Sequence of chain 2.B:
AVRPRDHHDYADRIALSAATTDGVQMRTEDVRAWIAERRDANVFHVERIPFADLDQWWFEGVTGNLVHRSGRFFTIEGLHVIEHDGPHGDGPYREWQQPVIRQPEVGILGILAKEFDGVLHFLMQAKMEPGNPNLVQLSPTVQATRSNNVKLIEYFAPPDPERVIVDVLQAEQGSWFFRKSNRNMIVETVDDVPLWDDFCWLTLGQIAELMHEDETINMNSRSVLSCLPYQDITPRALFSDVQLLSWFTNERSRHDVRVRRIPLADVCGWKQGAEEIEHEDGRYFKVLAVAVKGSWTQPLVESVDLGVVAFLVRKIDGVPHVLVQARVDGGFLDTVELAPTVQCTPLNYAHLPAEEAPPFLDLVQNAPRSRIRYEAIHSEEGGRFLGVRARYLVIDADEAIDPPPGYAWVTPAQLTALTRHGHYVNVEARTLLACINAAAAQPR

Binding-site contacts:
Ligand atom O2 contacts residue SER193 of chain 2.B at 3.5 Å (h-bond).
Ligand atom OPP contacts residue ASN372 of chain 2.B at 3.5 Å (h-bond).
Ligand atom C21 contacts residue TRP106 of chain 2.B at 3.4 Å (hydrophobic).
Ligand atom O4P contacts residue TYR373 of chain 2.B at 2.7 Å (h-bond).
Ligand atom C5' contacts residue TYR373 of chain 2.B at 3.5 Å (hydrophobic).
Ligand atom O4' contacts residue TYR302 of chain 2.B at 3.3 Å.
Ligand atom C6 contacts residue CYS368 of chain 2.B at 3.5 Å (hydrophobic).
Ligand atom O3 contacts residue SER193 of chain 2.B at 2.6 Å (h-bond).
Ligand atom C5A contacts residue GLN108 of chain 2.B at 3.6 Å.
Ligand atom O2P contacts residue ARG351 of chain 2.B at 3.6 Å (salt-bridge).
Ligand atom C41 contacts residue TRP106 of chain 2.B at 3.4 Å (hydrophobic).
Ligand atom O1P contacts residue SER193 of chain 2.B at 3.5 Å.
Ligand atom C41 contacts residue TYR302 of chain 2.B at 3.4 Å (hydrophobic).
Ligand atom O41 contacts residue TYR302 of chain 2.B at 3.6 Å.
Ligand atom C21 contacts residue TYR302 of chain 2.B at 3.5 Å (hydrophobic).
Ligand atom O21 contacts residue TRP106 of chain 2.B at 3.3 Å.
Ligand atom O5 contacts residue CYS368 of chain 2.B at 3.3 Å.
Ligand atom C3 contacts residue TRP194 of chain 2.B at 3.5 Å (hydrophobic).
Ligand atom O4 contacts residue TRP194 of chain 2.B at 3.2 Å.
Ligand atom O41 contacts residue GLN107 of chain 2.B at 3.4 Å (h-bond).
Ligand atom O3P contacts residue CYS368 of chain 2.B at 3.5 Å.
Ligand atom C2 contacts residue SER193 of chain 2.B at 3.6 Å.
Ligand atom O3P contacts residue THR369 of chain 2.B at 2.8 Å (h-bond).
Ligand atom N11 contacts residue TYR302 of chain 2.B at 3.5 Å.
Ligand atom C5A contacts residue TYR302 of chain 2.B at 3.5 Å (hydrophobic).
Ligand atom O3P contacts residue TYR373 of chain 2.B at 3.6 Å.
Ligand atom O2 contacts residue GLN367 of chain 2.B at 3.0 Å (h-bond).
Ligand atom C61 contacts residue TYR302 of chain 2.B at 3.5 Å (hydrophobic).
Ligand atom C6 contacts residue VAL333 of chain 2.B at 3.5 Å (hydrophobic).
Ligand atom O41 contacts residue TRP288 of chain 2.B at 3.1 Å (h-bond).
Ligand atom O1 contacts residue ARG351 of chain 2.B at 3.0 Å (salt-bridge).
Ligand atom N31 contacts residue TYR302 of chain 2.B at 3.4 Å.
Ligand atom O21 contacts residue TYR302 of chain 2.B at 3.5 Å (h-bond).
Ligand atom O3 contacts residue TRP194 of chain 2.B at 3.1 Å.
Ligand atom O3' contacts residue ARG104 of chain 2.B at 3.0 Å (salt-bridge).
Ligand atom N31 contacts residue TRP106 of chain 2.B at 3.4 Å.
Ligand atom O4P contacts residue ARG351 of chain 2.B at 3.2 Å (salt-bridge).
Ligand atom C51 contacts residue TRP106 of chain 2.B at 3.6 Å (hydrophobic).
Ligand atom C51 contacts residue TYR302 of chain 2.B at 3.5 Å (hydrophobic).
Ligand atom O3P contacts residue ASN372 of chain 2.B at 2.9 Å (h-bond).

This protein binds this small molecule.
Small molecule (SMILES): Cc1cn([C@H]2C[C@H](O)[C@@H](CO[P](=O)(O)O[P](=O)(O)O[C@H]3O[C@@H](C)[C@H](O)[C@@H](O)[C@H]3O)O2)c(=O)[nH]c1=O